Sequence of chain 11.A:
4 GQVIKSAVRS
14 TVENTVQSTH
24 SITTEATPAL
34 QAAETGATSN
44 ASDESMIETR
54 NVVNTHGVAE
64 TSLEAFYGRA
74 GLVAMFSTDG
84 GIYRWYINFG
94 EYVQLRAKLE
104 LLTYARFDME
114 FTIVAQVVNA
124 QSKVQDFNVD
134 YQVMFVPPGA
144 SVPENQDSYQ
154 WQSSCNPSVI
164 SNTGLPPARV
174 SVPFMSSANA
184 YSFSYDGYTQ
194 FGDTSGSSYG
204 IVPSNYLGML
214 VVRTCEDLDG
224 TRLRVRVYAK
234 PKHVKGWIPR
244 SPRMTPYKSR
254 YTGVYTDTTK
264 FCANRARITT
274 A

Sequence of chain 12.A:
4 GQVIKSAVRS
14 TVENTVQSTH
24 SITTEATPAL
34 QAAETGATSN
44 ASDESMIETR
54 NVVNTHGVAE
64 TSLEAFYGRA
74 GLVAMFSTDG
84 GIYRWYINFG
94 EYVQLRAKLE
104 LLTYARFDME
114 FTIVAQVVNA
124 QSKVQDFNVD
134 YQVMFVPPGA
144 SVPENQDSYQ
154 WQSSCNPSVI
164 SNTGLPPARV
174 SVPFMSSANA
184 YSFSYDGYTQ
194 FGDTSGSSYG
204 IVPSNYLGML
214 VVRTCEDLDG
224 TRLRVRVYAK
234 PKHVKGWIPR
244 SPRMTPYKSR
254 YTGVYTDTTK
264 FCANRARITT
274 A

Sequence of chain 12.C:
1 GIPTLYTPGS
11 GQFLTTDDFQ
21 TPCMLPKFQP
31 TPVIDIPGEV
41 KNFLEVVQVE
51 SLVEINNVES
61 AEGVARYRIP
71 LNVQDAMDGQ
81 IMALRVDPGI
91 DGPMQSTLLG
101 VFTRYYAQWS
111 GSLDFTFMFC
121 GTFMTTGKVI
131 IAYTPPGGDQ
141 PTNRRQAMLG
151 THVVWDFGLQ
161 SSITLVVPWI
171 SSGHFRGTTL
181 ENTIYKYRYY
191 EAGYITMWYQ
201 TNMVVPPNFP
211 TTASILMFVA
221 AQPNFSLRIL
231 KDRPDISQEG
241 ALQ

The protein below binds the small molecule below.
Small molecule (SMILES): N[C@@H](CS)C(=O)O

Binding-site contacts:
Ligand atom CA contacts residue SER151 of chain 11.A at 4.0 Å.
Ligand atom O contacts residue GLN155 of chain 11.A at 3.0 Å (h-bond).
Ligand atom C contacts residue GLY1 of chain 12.E at 1.3 Å.
Ligand atom N contacts residue GLN238 of chain 12.C at 3.8 Å.
Ligand atom CA contacts residue ASP150 of chain 11.A at 3.3 Å.
Ligand atom CB contacts residue ASP150 of chain 11.A at 3.6 Å.
Ligand atom O contacts residue TYR95 of chain 12.A at 3.6 Å.
Ligand atom O contacts residue LEU75 of chain 12.A at 4.4 Å.
Ligand atom C contacts residue TYR152 of chain 11.A at 3.6 Å (hydrophobic).
Ligand atom N contacts residue GLU239 of chain 12.C at 3.0 Å (salt-bridge).
Ligand atom O contacts residue GLY1 of chain 12.E at 2.2 Å (h-bond).
Ligand atom SG contacts residue GLY1 of chain 12.E at 4.2 Å.
Ligand atom C contacts residue SER151 of chain 11.A at 3.9 Å.
Ligand atom CB contacts residue MET78 of chain 12.A at 3.9 Å (hydrophobic).
Ligand atom CA contacts residue GLU239 of chain 12.C at 3.9 Å.
Ligand atom N contacts residue ASP150 of chain 11.A at 4.4 Å.
Ligand atom CA contacts residue GLY1 of chain 12.E at 2.4 Å.
Ligand atom CA contacts residue TYR152 of chain 11.A at 3.8 Å (hydrophobic).
Ligand atom SG contacts residue GLY240 of chain 12.C at 4.0 Å.
Ligand atom C contacts residue TYR95 of chain 12.A at 4.5 Å (hydrophobic).
Ligand atom N contacts residue GLN155 of chain 11.A at 4.3 Å.
Ligand atom CB contacts residue GLY1 of chain 12.E at 3.1 Å.
Ligand atom C contacts residue MET78 of chain 12.A at 4.2 Å (hydrophobic).
Ligand atom SG contacts residue ALA241 of chain 12.C at 3.5 Å (h-bond).
Ligand atom CB contacts residue GLU239 of chain 12.C at 4.0 Å.
Ligand atom N contacts residue GLY1 of chain 12.E at 3.7 Å.
Ligand atom SG contacts residue GLU239 of chain 12.C at 4.3 Å.
Ligand atom SG contacts residue TYR95 of chain 12.A at 3.8 Å.
Ligand atom C contacts residue ASP150 of chain 11.A at 3.8 Å.
Ligand atom N contacts residue TYR152 of chain 11.A at 3.5 Å.
Ligand atom SG contacts residue MET78 of chain 12.A at 3.8 Å.
Ligand atom C contacts residue GLN155 of chain 11.A at 4.2 Å.
Ligand atom O contacts residue TYR152 of chain 11.A at 3.6 Å.